This protein binds this small molecule.
Small molecule (SMILES): CC(=O)N[C@H]1[C@H]([C@H](O)[C@H](O)CO)O[C@@](O[C@@H]2[C@@H](O)[C@H](O)O[C@H](CO)[C@@H]2O)(C(=O)O)C[C@@H]1O

Binding-site contacts:
Ligand atom C10 contacts residue ASN63 of chain 5.A at 3.8 Å.
Ligand atom C3 contacts residue LYS60 of chain 5.A at 4.5 Å.
Ligand atom O10 contacts residue ASP87 of chain 5.A at 3.7 Å.
Ligand atom O4 contacts residue LYS60 of chain 5.A at 4.2 Å.
Ligand atom O1B contacts residue LYS60 of chain 5.A at 3.1 Å.
Ligand atom C4 contacts residue LYS60 of chain 5.A at 4.2 Å.
Ligand atom C1 contacts residue LYS60 of chain 5.A at 4.3 Å.
Ligand atom O10 contacts residue ASN63 of chain 5.A at 3.2 Å (h-bond).
Ligand atom N5 contacts residue ASN63 of chain 5.A at 4.3 Å.

Sequence of chain 5.A:
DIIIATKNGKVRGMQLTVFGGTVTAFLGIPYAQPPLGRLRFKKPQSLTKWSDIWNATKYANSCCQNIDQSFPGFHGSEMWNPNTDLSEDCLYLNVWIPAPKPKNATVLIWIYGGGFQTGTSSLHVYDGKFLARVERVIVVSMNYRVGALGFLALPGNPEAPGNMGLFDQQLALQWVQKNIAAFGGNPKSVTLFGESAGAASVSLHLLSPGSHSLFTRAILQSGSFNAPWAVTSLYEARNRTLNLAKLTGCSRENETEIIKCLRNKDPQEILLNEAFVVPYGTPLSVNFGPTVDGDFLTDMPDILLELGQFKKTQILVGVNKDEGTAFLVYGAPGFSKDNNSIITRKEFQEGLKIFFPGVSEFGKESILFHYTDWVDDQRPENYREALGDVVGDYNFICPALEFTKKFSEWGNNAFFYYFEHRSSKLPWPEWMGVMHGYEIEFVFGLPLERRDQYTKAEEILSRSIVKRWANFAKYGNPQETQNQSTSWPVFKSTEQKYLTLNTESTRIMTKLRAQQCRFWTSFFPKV